Sequence of chain 2.A:
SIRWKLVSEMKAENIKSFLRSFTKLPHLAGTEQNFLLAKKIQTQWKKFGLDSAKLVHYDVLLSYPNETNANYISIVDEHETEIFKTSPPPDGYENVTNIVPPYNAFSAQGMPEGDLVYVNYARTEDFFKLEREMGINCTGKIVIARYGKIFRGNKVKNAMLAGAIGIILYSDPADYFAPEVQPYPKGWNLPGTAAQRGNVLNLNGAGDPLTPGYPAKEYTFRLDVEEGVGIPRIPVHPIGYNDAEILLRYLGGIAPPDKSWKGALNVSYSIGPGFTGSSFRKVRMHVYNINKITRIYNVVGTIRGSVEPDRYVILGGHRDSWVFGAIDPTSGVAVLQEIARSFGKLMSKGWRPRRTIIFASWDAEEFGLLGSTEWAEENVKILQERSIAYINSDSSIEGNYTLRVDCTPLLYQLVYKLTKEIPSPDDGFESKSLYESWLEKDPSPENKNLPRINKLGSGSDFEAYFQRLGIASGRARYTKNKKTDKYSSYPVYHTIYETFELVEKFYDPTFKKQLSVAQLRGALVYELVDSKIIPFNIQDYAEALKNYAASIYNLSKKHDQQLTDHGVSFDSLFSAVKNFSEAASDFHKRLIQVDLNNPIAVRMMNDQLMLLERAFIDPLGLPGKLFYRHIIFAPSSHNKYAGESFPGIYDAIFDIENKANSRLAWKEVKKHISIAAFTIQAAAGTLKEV

Binding-site contacts:
Ligand atom O7 contacts residue TYR234 of chain 2.A at 4.0 Å.
Ligand atom C8 contacts residue ALA693 of chain 1.A at 4.5 Å (hydrophobic).
Ligand atom N2 contacts residue ALA592 of chain 1.A at 4.2 Å.
Ligand atom C2 contacts residue GLN697 of chain 1.A at 3.8 Å.
Ligand atom C8 contacts residue TYR234 of chain 2.A at 3.9 Å (hydrophobic).
Ligand atom C3 contacts residue SER591 of chain 1.A at 3.5 Å.
Ligand atom C7 contacts residue SER591 of chain 1.A at 3.9 Å.
Ligand atom C7 contacts residue ASN595 of chain 1.A at 3.8 Å.
Ligand atom C5 contacts residue ASN595 of chain 1.A at 3.6 Å.
Ligand atom C8 contacts residue GLN697 of chain 1.A at 4.0 Å.
Ligand atom C1 contacts residue SER591 of chain 1.A at 3.5 Å.
Ligand atom O6 contacts residue GLU233 of chain 2.A at 4.2 Å.
Ligand atom C4 contacts residue GLU233 of chain 2.A at 3.9 Å.
Ligand atom C7 contacts residue GLN697 of chain 1.A at 3.3 Å.
Ligand atom C3 contacts residue ASN595 of chain 1.A at 3.8 Å.
Ligand atom O7 contacts residue GLN697 of chain 1.A at 3.3 Å (h-bond).
Ligand atom C5 contacts residue GLU233 of chain 2.A at 4.0 Å.
Ligand atom N2 contacts residue ASN595 of chain 1.A at 2.9 Å (h-bond).
Ligand atom C1 contacts residue ASN595 of chain 1.A at 1.4 Å.
Ligand atom N2 contacts residue GLN697 of chain 1.A at 3.5 Å (h-bond).
Ligand atom C7 contacts residue TYR234 of chain 2.A at 4.3 Å (hydrophobic).
Ligand atom C2 contacts residue SER591 of chain 1.A at 3.4 Å.
Ligand atom N2 contacts residue SER591 of chain 1.A at 2.9 Å (h-bond).
Ligand atom C1 contacts residue GLN697 of chain 1.A at 3.8 Å.
Ligand atom C8 contacts residue SER591 of chain 1.A at 4.1 Å.
Ligand atom C2 contacts residue ASN595 of chain 1.A at 2.5 Å.
Ligand atom O4 contacts residue GLU233 of chain 2.A at 2.9 Å (salt-bridge).
Ligand atom C4 contacts residue ASN595 of chain 1.A at 4.2 Å.
Ligand atom O3 contacts residue SER591 of chain 1.A at 4.3 Å.
Ligand atom C8 contacts residue ALA592 of chain 1.A at 3.9 Å (hydrophobic).
Ligand atom C6 contacts residue GLU233 of chain 2.A at 3.3 Å.
Ligand atom C8 contacts residue SER588 of chain 1.A at 3.6 Å.
Ligand atom O7 contacts residue ASN595 of chain 1.A at 4.2 Å.
Ligand atom O5 contacts residue ASN595 of chain 1.A at 2.3 Å (h-bond).

Sequence of chain 1.A:
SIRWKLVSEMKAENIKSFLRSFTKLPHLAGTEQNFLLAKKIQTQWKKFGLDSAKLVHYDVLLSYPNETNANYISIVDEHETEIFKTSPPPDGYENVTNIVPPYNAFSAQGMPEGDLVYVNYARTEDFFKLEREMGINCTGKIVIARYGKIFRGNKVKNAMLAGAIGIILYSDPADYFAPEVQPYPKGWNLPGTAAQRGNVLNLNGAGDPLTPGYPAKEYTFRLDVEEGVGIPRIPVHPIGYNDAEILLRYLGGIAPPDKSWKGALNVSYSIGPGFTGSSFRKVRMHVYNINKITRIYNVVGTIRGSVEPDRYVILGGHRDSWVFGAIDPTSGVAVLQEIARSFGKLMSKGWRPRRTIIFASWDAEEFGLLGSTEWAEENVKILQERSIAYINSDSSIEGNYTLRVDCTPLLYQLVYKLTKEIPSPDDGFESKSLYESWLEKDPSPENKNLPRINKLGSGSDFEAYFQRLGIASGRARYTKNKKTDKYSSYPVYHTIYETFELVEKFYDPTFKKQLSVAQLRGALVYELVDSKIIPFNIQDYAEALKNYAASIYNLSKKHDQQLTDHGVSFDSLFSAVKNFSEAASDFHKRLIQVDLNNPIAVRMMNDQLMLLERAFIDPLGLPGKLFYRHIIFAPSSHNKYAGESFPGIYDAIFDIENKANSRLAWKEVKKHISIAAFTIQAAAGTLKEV

This protein binds this small molecule.
Small molecule (SMILES): CC(=O)N[C@H]1[C@H](O[C@H]2[C@H](O)[C@@H](NC(C)=O)CO[C@@H]2CO)O[C@H](CO)[C@@H](O)[C@@H]1O